This protein binds this small molecule.
Small molecule (SMILES): CC(=O)N[C@@H]1[C@@H](O)[C@H](O)[C@@H](CO)O[C@H]1O

Sequence of chain 1.A:
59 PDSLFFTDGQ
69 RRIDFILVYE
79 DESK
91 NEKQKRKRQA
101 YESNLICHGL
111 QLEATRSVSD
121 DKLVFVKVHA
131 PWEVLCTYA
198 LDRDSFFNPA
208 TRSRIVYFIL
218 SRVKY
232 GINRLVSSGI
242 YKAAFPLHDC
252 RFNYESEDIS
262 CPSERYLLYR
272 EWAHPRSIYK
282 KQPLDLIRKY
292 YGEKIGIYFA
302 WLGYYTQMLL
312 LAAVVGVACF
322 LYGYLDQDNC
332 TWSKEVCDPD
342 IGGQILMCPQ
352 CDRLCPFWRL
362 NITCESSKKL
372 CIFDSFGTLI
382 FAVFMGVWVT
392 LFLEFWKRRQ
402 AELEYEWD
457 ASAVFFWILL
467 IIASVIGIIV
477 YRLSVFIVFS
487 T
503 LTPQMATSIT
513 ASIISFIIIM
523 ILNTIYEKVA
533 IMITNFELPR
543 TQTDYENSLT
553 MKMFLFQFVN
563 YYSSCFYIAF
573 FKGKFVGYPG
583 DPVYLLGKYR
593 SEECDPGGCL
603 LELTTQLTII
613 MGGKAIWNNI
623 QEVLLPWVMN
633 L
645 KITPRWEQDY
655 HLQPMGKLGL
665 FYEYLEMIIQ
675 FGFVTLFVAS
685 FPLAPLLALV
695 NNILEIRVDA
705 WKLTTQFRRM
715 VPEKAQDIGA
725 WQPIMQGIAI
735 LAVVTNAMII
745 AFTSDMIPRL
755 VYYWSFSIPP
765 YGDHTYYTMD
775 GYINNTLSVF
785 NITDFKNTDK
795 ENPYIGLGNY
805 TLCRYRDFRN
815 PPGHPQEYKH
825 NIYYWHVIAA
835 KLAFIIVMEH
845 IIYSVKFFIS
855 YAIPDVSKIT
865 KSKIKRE

Binding-site contacts:
Ligand atom C2 contacts residue ASN362 of chain 1.A at 2.5 Å.
Ligand atom N2 contacts residue ASN362 of chain 1.A at 2.9 Å (h-bond).
Ligand atom C3 contacts residue ASN362 of chain 1.A at 3.8 Å.
Ligand atom O5 contacts residue ASN362 of chain 1.A at 2.4 Å (h-bond).
Ligand atom O6 contacts residue PRO340 of chain 1.A at 3.9 Å.
Ligand atom C1 contacts residue ASN362 of chain 1.A at 1.4 Å.
Ligand atom C4 contacts residue ASN362 of chain 1.A at 4.2 Å.
Ligand atom O5 contacts residue PRO340 of chain 1.A at 4.2 Å.
Ligand atom C1 contacts residue GLY344 of chain 1.A at 4.3 Å.
Ligand atom O6 contacts residue GLY344 of chain 1.A at 4.1 Å.
Ligand atom O5 contacts residue GLY344 of chain 1.A at 3.9 Å.
Ligand atom O7 contacts residue ASN362 of chain 1.A at 4.3 Å.
Ligand atom O6 contacts residue ASN362 of chain 1.A at 4.5 Å.
Ligand atom C5 contacts residue ASN362 of chain 1.A at 3.7 Å.
Ligand atom O6 contacts residue GLN345 of chain 1.A at 3.8 Å.
Ligand atom C7 contacts residue ASN362 of chain 1.A at 3.8 Å.
Ligand atom C6 contacts residue ARG360 of chain 1.A at 4.1 Å.
Ligand atom O6 contacts residue ARG360 of chain 1.A at 4.2 Å.
Ligand atom C8 contacts residue ASN362 of chain 1.A at 4.3 Å.